Sequence of chain 1.C:
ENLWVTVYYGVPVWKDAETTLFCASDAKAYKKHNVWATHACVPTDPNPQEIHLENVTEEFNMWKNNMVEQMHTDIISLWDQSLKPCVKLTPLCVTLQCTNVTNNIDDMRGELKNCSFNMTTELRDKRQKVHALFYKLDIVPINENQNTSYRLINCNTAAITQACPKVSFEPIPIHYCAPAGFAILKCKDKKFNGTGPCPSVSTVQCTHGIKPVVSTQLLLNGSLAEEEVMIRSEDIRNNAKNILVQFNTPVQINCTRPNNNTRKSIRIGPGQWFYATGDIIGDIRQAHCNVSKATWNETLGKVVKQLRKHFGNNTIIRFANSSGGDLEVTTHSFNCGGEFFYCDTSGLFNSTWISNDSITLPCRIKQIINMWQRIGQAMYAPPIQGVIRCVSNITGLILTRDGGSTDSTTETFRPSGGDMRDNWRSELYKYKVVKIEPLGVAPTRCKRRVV

Sequence of chain 1.R:
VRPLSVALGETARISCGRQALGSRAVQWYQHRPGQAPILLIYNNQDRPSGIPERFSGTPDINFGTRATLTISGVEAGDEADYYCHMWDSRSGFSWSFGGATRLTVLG

Binding-site contacts:
Ligand atom C8 contacts residue ASP279 of chain 1.C at 3.7 Å.
Ligand atom C1 contacts residue HIS131 of chain 1.C at 4.5 Å.
Ligand atom C3 contacts residue ASN114 of chain 1.C at 3.8 Å.
Ligand atom C8 contacts residue THR102 of chain 1.C at 4.3 Å.
Ligand atom C8 contacts residue LEU133 of chain 1.C at 3.9 Å (hydrophobic).
Ligand atom C4 contacts residue ASN114 of chain 1.C at 4.2 Å.
Ligand atom N2 contacts residue ASN114 of chain 1.C at 2.9 Å (h-bond).
Ligand atom O7 contacts residue THR102 of chain 1.C at 2.2 Å (h-bond).
Ligand atom C2 contacts residue THR102 of chain 1.C at 4.3 Å.
Ligand atom O7 contacts residue ASN114 of chain 1.C at 3.8 Å.
Ligand atom O7 contacts residue HIS131 of chain 1.C at 4.1 Å.
Ligand atom C5 contacts residue HIS131 of chain 1.C at 4.3 Å.
Ligand atom N2 contacts residue LEU133 of chain 1.C at 4.2 Å.
Ligand atom O4 contacts residue HIS131 of chain 1.C at 4.2 Å.
Ligand atom C3 contacts residue HIS131 of chain 1.C at 4.3 Å.
Ligand atom C2 contacts residue ASN114 of chain 1.C at 2.4 Å.
Ligand atom N2 contacts residue THR102 of chain 1.C at 4.3 Å.
Ligand atom C5 contacts residue ASN114 of chain 1.C at 3.7 Å.
Ligand atom O5 contacts residue ASN114 of chain 1.C at 2.4 Å (h-bond).
Ligand atom C8 contacts residue ARG90 of chain 1.R at 4.5 Å.
Ligand atom C1 contacts residue ASN114 of chain 1.C at 1.4 Å.
Ligand atom C7 contacts residue THR102 of chain 1.C at 3.4 Å.
Ligand atom C7 contacts residue ASN114 of chain 1.C at 3.6 Å.

A protein and the small-molecule ligand that binds it are described below.
Small molecule (SMILES): CC(=O)N[C@H]1[C@H](O[C@H]2[C@H](O)[C@@H](NC(C)=O)CO[C@@H]2CO)O[C@H](CO)[C@@H](O)[C@@H]1O